The protein below binds the small molecule below.
Small molecule (SMILES): CC(=O)N[C@@H]1[C@@H](O)[C@H](O)[C@@H](CO)O[C@H]1O

Binding-site contacts:
Ligand atom C1 contacts residue ASN16 of chain 2.B at 1.4 Å.
Ligand atom C3 contacts residue ASN16 of chain 2.B at 3.8 Å.
Ligand atom C2 contacts residue ASN16 of chain 2.B at 2.4 Å.
Ligand atom C5 contacts residue ASN16 of chain 2.B at 3.6 Å.
Ligand atom C8 contacts residue ASN16 of chain 2.B at 4.4 Å.
Ligand atom N2 contacts residue ASN16 of chain 2.B at 2.9 Å (h-bond).
Ligand atom C7 contacts residue ASN16 of chain 2.B at 3.2 Å.
Ligand atom O5 contacts residue ASN16 of chain 2.B at 2.3 Å (h-bond).
Ligand atom O7 contacts residue ASN16 of chain 2.B at 3.0 Å (h-bond).
Ligand atom N2 contacts residue THR18 of chain 2.B at 3.2 Å.
Ligand atom C7 contacts residue THR18 of chain 2.B at 3.8 Å.
Ligand atom C1 contacts residue THR18 of chain 2.B at 3.7 Å.
Ligand atom C8 contacts residue THR18 of chain 2.B at 3.9 Å.
Ligand atom C4 contacts residue ASN16 of chain 2.B at 4.2 Å.
Ligand atom C2 contacts residue THR18 of chain 2.B at 3.9 Å.

Sequence of chain 2.B:
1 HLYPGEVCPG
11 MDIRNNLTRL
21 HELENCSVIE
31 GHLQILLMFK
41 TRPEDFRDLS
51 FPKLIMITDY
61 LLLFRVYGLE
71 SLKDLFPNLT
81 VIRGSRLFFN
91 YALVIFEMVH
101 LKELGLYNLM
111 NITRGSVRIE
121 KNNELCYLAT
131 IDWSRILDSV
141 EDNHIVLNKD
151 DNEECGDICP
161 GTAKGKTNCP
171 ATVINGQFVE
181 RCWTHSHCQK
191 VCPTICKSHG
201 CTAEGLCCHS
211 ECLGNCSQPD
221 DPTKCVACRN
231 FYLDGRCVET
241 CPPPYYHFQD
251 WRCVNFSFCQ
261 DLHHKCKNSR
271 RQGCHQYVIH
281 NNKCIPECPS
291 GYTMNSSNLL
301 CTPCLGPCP